This small molecule binds to this protein.
Small molecule (SMILES): Clc1ccc(CO[C@@H](Cn2ccnc2)c2ccc(Cl)cc2Cl)cc1

Sequence of chain 1.A:
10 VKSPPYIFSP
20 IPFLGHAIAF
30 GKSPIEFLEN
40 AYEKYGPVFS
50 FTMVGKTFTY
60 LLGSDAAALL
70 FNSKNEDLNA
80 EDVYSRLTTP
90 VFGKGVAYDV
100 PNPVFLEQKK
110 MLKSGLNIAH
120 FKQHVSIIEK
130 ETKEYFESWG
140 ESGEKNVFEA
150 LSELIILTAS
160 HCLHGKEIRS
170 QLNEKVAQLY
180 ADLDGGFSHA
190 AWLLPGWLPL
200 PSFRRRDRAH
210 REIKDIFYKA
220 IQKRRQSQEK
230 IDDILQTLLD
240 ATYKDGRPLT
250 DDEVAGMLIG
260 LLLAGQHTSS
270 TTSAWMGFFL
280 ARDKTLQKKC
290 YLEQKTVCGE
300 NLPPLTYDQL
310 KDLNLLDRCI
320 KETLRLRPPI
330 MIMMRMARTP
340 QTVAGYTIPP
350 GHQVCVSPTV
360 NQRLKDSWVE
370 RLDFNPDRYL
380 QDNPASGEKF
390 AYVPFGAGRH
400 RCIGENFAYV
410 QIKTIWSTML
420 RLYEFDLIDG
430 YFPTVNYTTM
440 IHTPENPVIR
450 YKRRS

Binding-site contacts:
Ligand atom C11 contacts residue ECN1 of chain 1.G at 0.5 Å.
Ligand atom C8 contacts residue ECN1 of chain 1.G at 1.1 Å.
Ligand atom C9 contacts residue ECN1 of chain 1.G at 0.2 Å.
Ligand atom C9 contacts residue GLY259 of chain 1.A at 3.6 Å.
Ligand atom C1 contacts residue ECN1 of chain 1.G at 0.7 Å.
Ligand atom C5 contacts residue THR87 of chain 1.A at 3.4 Å.
Ligand atom C19 contacts residue ILE329 of chain 1.A at 3.5 Å (hydrophobic).
Ligand atom CL2 contacts residue GLY259 of chain 1.A at 3.3 Å.
Ligand atom N1 contacts residue ILE329 of chain 1.A at 3.4 Å.
Ligand atom C7 contacts residue ECN1 of chain 1.G at 0.3 Å.
Ligand atom C10 contacts residue ECN1 of chain 1.G at 0.5 Å.
Ligand atom C3 contacts residue ILE329 of chain 1.A at 3.5 Å (hydrophobic).
Ligand atom C5 contacts residue ECN1 of chain 1.G at 1.2 Å.
Ligand atom O20 contacts residue ECN1 of chain 1.G at 0.9 Å (h-bond).
Ligand atom CL4 contacts residue TYR83 of chain 1.A at 3.5 Å.
Ligand atom C19 contacts residue ECN1 of chain 1.G at 0.3 Å.
Ligand atom CL8 contacts residue TYR83 of chain 1.A at 3.6 Å.
Ligand atom C14 contacts residue ECN1 of chain 1.G at 0.5 Å.
Ligand atom C8 contacts residue TYR97 of chain 1.A at 3.5 Å (hydrophobic).
Ligand atom C10 contacts residue HEM1 of chain 1.F at 3.6 Å.
Ligand atom CL2 contacts residue ECN1 of chain 1.G at 0.8 Å.
Ligand atom CL4 contacts residue ECN1 of chain 1.G at 0.7 Å.
Ligand atom N1 contacts residue ECN1 of chain 1.G at 0.3 Å (h-bond).
Ligand atom C3 contacts residue HEM1 of chain 1.F at 3.1 Å.
Ligand atom C6 contacts residue ALA263 of chain 1.A at 3.3 Å (hydrophobic).
Ligand atom N19 contacts residue ECN1 of chain 1.G at 0.2 Å (h-bond).
Ligand atom CL8 contacts residue ECN1 of chain 1.G at 1.6 Å.
Ligand atom C3 contacts residue ECN1 of chain 1.G at 0.1 Å.
Ligand atom C15 contacts residue ECN1 of chain 1.G at 0.4 Å.
Ligand atom C2 contacts residue ECN1 of chain 1.G at 0.7 Å.
Ligand atom C13 contacts residue ECN1 of chain 1.G at 0.8 Å.
Ligand atom C20 contacts residue ECN1 of chain 1.G at 1.0 Å.
Ligand atom C16 contacts residue ECN1 of chain 1.G at 0.7 Å.
Ligand atom N19 contacts residue HEM1 of chain 1.F at 2.2 Å.
Ligand atom C6 contacts residue ECN1 of chain 1.G at 0.2 Å.
Ligand atom C9 contacts residue ALA263 of chain 1.A at 3.5 Å (hydrophobic).
Ligand atom C6 contacts residue HEM1 of chain 1.F at 3.1 Å.
Ligand atom C17 contacts residue ECN1 of chain 1.G at 0.8 Å.
Ligand atom C15 contacts residue TYR83 of chain 1.A at 3.5 Å (hydrophobic).
Ligand atom C21 contacts residue ECN1 of chain 1.G at 0.8 Å.